Binding-site contacts:
Ligand atom CD1 contacts residue GLN90 of chain 3.A at 3.9 Å.
Ligand atom CD1 contacts residue ILE91 of chain 3.A at 3.6 Å (hydrophobic).
Ligand atom CA contacts residue GLU245 of chain 3.A at 3.7 Å.
Ligand atom CD2 contacts residue VAL73 of chain 3.A at 4.0 Å (hydrophobic).
Ligand atom CE1 contacts residue GLN87 of chain 3.A at 3.7 Å.
Ligand atom CA contacts residue LYS77 of chain 3.A at 4.2 Å.
Ligand atom CB contacts residue GLN87 of chain 3.A at 3.5 Å.
Ligand atom CG contacts residue GLN87 of chain 3.A at 3.4 Å.
Ligand atom NE2 contacts residue GLN90 of chain 3.A at 3.8 Å.
Ligand atom CA contacts residue GLU245 of chain 3.A at 4.1 Å.
Ligand atom O contacts residue LYS77 of chain 3.A at 2.8 Å (salt-bridge).
Ligand atom O contacts residue MET83 of chain 3.A at 4.2 Å.
Ligand atom C contacts residue GLU245 of chain 3.A at 4.1 Å.
Ligand atom CD2 contacts residue GLN90 of chain 3.A at 4.3 Å.
Ligand atom CD2 contacts residue LEU242 of chain 3.A at 3.4 Å (hydrophobic).
Ligand atom CD1 contacts residue VAL73 of chain 3.A at 4.3 Å (hydrophobic).
Ligand atom C contacts residue LYS77 of chain 3.A at 4.0 Å.
Ligand atom CD1 contacts residue LEU94 of chain 3.A at 4.1 Å (hydrophobic).
Ligand atom CD2 contacts residue ILE91 of chain 3.A at 3.4 Å (hydrophobic).
Ligand atom CG contacts residue GLU245 of chain 3.A at 4.2 Å.
Ligand atom CB contacts residue GLU245 of chain 3.A at 3.2 Å.
Ligand atom CG contacts residue GLN90 of chain 3.A at 4.4 Å.
Ligand atom CA contacts residue GLN87 of chain 3.A at 4.1 Å.
Ligand atom N contacts residue GLU245 of chain 3.A at 2.9 Å (salt-bridge).
Ligand atom CD2 contacts residue LEU94 of chain 3.A at 3.9 Å (hydrophobic).
Ligand atom CD1 contacts residue LEU242 of chain 3.A at 3.8 Å (hydrophobic).
Ligand atom CD2 contacts residue PRO241 of chain 3.A at 3.6 Å (hydrophobic).
Ligand atom CB contacts residue VAL73 of chain 3.A at 4.3 Å (hydrophobic).
Ligand atom ND1 contacts residue GLN87 of chain 3.A at 3.6 Å.
Ligand atom NE2 contacts residue GLN87 of chain 3.A at 3.6 Å.
Ligand atom NE2 contacts residue ILE91 of chain 3.A at 3.6 Å.
Ligand atom CD2 contacts residue ILE91 of chain 3.A at 4.2 Å (hydrophobic).
Ligand atom CD2 contacts residue LEU246 of chain 3.A at 4.0 Å (hydrophobic).
Ligand atom CD2 contacts residue GLN87 of chain 3.A at 3.5 Å.
Ligand atom C contacts residue GLU245 of chain 3.A at 4.1 Å.
Ligand atom O contacts residue GLN87 of chain 3.A at 4.4 Å.
Ligand atom N contacts residue GLU245 of chain 3.A at 3.2 Å (salt-bridge).
Ligand atom CE1 contacts residue GLN90 of chain 3.A at 3.7 Å.
Ligand atom CB contacts residue GLN90 of chain 3.A at 4.2 Å.
Ligand atom CD2 contacts residue LYS77 of chain 3.A at 3.6 Å.

Sequence of chain 3.A:
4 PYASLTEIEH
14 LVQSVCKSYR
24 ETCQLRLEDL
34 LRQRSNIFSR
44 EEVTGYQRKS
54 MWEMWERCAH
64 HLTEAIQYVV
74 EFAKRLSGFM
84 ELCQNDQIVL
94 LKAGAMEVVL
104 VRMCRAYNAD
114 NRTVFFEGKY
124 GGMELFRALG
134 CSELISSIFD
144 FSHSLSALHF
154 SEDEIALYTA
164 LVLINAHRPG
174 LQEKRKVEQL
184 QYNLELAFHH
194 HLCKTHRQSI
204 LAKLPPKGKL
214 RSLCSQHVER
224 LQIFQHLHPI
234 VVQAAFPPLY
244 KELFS

The small molecule below binds the protein below.
Small molecule (SMILES): CC(C)C[C@H](NC(=O)[C@H](CC(C)C)NC(=O)[C@H](CC(C)C)NC(=O)[C@H](CCC(N)=O)NC(=O)[C@H](CC(C)C)NC(=O)[C@H](CC(C)C)NC(=O)[C@@H](N)[C@@H](C)O)C(=O)NCC(=O)N[C@H](C=O)Cc1cnc[nH]1